Sequence of chain 1.A:
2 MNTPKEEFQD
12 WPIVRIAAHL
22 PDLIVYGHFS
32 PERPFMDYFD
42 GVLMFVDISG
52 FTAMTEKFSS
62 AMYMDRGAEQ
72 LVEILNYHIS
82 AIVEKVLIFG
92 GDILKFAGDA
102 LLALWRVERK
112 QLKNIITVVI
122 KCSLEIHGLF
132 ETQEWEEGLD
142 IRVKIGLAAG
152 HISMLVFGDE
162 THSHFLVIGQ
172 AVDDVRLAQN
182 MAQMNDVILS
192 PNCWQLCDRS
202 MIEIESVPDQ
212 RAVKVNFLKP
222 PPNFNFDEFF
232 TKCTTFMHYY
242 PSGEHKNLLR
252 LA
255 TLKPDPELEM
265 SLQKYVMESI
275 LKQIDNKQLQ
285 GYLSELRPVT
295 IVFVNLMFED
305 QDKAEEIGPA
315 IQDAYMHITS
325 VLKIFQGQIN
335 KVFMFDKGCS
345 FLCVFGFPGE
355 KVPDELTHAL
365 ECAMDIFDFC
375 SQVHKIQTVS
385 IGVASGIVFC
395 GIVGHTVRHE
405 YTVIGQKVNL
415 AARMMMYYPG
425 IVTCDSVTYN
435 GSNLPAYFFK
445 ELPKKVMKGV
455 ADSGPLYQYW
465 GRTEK

The small molecule below binds the protein below.
Small molecule (SMILES): Nc1ncnc2c1ncn2[C@@H]1O[C@H](CO[P](=O)(O)C[P](=O)(O)OP(=O)(O)O)[C@@H](O)[C@H]1O

Binding-site contacts:
Ligand atom O2G contacts residue GLY51 of chain 1.A at 2.9 Å (h-bond).
Ligand atom O2B contacts residue ASP48 of chain 1.A at 2.8 Å (salt-bridge).
Ligand atom O4' contacts residue ASN413 of chain 1.A at 3.4 Å.
Ligand atom O3G contacts residue CA1 of chain 1.C at 3.4 Å.
Ligand atom O2B contacts residue CA1 of chain 1.C at 3.2 Å.
Ligand atom O3B contacts residue SER50 of chain 1.A at 3.7 Å.
Ligand atom N6 contacts residue GLY99 of chain 1.A at 3.1 Å (h-bond).
Ligand atom N1 contacts residue ALA98 of chain 1.A at 3.7 Å.
Ligand atom C8 contacts residue ASN413 of chain 1.A at 3.3 Å.
Ligand atom C2 contacts residue PHE337 of chain 1.A at 3.2 Å (hydrophobic).
Ligand atom O4' contacts residue ALA416 of chain 1.A at 3.4 Å.
Ligand atom C6 contacts residue GLY99 of chain 1.A at 3.7 Å.
Ligand atom N6 contacts residue LEU346 of chain 1.A at 3.6 Å.
Ligand atom C6 contacts residue LEU346 of chain 1.A at 3.5 Å (hydrophobic).
Ligand atom C4' contacts residue ARG417 of chain 1.A at 3.7 Å.
Ligand atom O1G contacts residue ASN413 of chain 1.A at 2.8 Å (h-bond).
Ligand atom O2G contacts residue THR53 of chain 1.A at 3.1 Å (h-bond).
Ligand atom N1 contacts residue LEU346 of chain 1.A at 3.2 Å.
Ligand atom O3' contacts residue PHE339 of chain 1.A at 3.1 Å.
Ligand atom O3G contacts residue ASP100 of chain 1.A at 2.9 Å (salt-bridge).
Ligand atom O3G contacts residue ILE49 of chain 1.A at 3.7 Å.
Ligand atom N3 contacts residue PHE337 of chain 1.A at 3.4 Å.
Ligand atom O1A contacts residue ARG417 of chain 1.A at 2.8 Å (salt-bridge).
Ligand atom O3G contacts residue THR53 of chain 1.A at 3.7 Å.
Ligand atom O2B contacts residue ILE49 of chain 1.A at 3.7 Å.
Ligand atom O1A contacts residue GLY453 of chain 1.A at 3.5 Å.
Ligand atom O1G contacts residue THR53 of chain 1.A at 2.7 Å (h-bond).
Ligand atom O5' contacts residue ARG417 of chain 1.A at 3.4 Å (salt-bridge).
Ligand atom PA contacts residue ARG417 of chain 1.A at 3.3 Å.
Ligand atom PG contacts residue THR53 of chain 1.A at 3.7 Å.
Ligand atom N6 contacts residue VAL407 of chain 1.A at 2.8 Å (h-bond).
Ligand atom C1' contacts residue ALA416 of chain 1.A at 3.5 Å (hydrophobic).
Ligand atom O3' contacts residue ARG417 of chain 1.A at 3.4 Å.
Ligand atom O1B contacts residue SER50 of chain 1.A at 3.2 Å (h-bond).
Ligand atom O2G contacts residue PHE52 of chain 1.A at 2.8 Å (h-bond).
Ligand atom N7 contacts residue VAL412 of chain 1.A at 3.2 Å.
Ligand atom O2A contacts residue ARG417 of chain 1.A at 3.4 Å (salt-bridge).
Ligand atom C5 contacts residue VAL412 of chain 1.A at 3.5 Å (hydrophobic).
Ligand atom C5' contacts residue ASN413 of chain 1.A at 3.4 Å.
Ligand atom N3 contacts residue PHE297 of chain 1.A at 3.6 Å.